Sequence of chain 1.A:
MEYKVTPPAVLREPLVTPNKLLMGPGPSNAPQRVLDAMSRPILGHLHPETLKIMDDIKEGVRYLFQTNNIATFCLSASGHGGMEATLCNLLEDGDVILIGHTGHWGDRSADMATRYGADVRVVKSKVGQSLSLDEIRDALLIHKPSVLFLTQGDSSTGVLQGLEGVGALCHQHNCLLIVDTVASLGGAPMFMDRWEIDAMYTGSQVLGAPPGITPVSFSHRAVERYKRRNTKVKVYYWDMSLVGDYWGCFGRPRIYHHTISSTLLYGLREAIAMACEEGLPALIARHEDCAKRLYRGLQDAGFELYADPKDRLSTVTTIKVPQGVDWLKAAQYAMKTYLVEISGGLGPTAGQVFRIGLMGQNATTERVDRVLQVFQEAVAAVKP

Sequence of chain 1.B:
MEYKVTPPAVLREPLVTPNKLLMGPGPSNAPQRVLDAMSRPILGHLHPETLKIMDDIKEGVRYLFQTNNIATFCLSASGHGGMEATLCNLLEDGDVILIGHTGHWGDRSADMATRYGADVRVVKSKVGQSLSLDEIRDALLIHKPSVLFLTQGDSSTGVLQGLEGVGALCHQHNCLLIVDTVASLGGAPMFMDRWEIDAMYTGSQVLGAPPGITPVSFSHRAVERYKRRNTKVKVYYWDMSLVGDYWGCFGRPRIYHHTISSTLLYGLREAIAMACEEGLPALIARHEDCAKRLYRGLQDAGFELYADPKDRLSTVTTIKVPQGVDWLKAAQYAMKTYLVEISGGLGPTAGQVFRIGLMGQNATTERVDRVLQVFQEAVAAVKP

A small-molecule ligand and the protein it binds are described below.
Small molecule (SMILES): CCCCO

Binding-site contacts:
Ligand atom OH contacts residue LEU347 of chain 1.B at 4.2 Å.
Ligand atom OH contacts residue PRO25 of chain 1.B at 3.7 Å.
Ligand atom C4 contacts residue TRP105 of chain 1.B at 4.5 Å (hydrophobic).
Ligand atom OH contacts residue SER155 of chain 1.B at 3.2 Å (h-bond).
Ligand atom OH contacts residue LLP206 of chain 1.B at 4.1 Å.
Ligand atom C4 contacts residue LEU347 of chain 1.B at 3.4 Å (hydrophobic).
Ligand atom C1 contacts residue TYR257 of chain 1.A at 3.7 Å (hydrophobic).
Ligand atom C4 contacts residue PRO25 of chain 1.B at 4.2 Å (hydrophobic).
Ligand atom C2 contacts residue ARG356 of chain 1.B at 3.4 Å.
Ligand atom C4 contacts residue TYR257 of chain 1.A at 4.3 Å (hydrophobic).
Ligand atom C2 contacts residue TYR257 of chain 1.A at 3.7 Å (hydrophobic).
Ligand atom C3 contacts residue ARG356 of chain 1.B at 3.2 Å.
Ligand atom C4 contacts residue ARG356 of chain 1.B at 3.1 Å.
Ligand atom C1 contacts residue ARG356 of chain 1.B at 4.2 Å.
Ligand atom C3 contacts residue HIS45 of chain 1.A at 4.3 Å.
Ligand atom C1 contacts residue HIS45 of chain 1.A at 2.9 Å.
Ligand atom OH contacts residue ARG356 of chain 1.B at 3.1 Å (salt-bridge).
Ligand atom C4 contacts residue SER155 of chain 1.B at 4.1 Å.
Ligand atom C2 contacts residue HIS45 of chain 1.A at 3.9 Å.
Ligand atom C1 contacts residue LEU46 of chain 1.A at 4.4 Å (hydrophobic).
Ligand atom C2 contacts residue LEU347 of chain 1.B at 4.0 Å (hydrophobic).
Ligand atom C3 contacts residue PRO25 of chain 1.B at 4.0 Å (hydrophobic).